Binding-site contacts:
Ligand atom C7 contacts residue ASN196 of chain 2.D at 3.5 Å.
Ligand atom C3 contacts residue ASN196 of chain 2.D at 3.8 Å.
Ligand atom O7 contacts residue GLU199 of chain 2.D at 4.2 Å.
Ligand atom O7 contacts residue ASN196 of chain 2.D at 3.5 Å (h-bond).
Ligand atom O5 contacts residue ASN196 of chain 2.D at 2.1 Å (h-bond).
Ligand atom C5 contacts residue THR198 of chain 2.D at 3.8 Å.
Ligand atom O7 contacts residue THR198 of chain 2.D at 3.8 Å.
Ligand atom C8 contacts residue ILE161 of chain 2.D at 3.8 Å (hydrophobic).
Ligand atom O7 contacts residue LYS234 of chain 2.D at 4.2 Å.
Ligand atom C7 contacts residue THR198 of chain 2.D at 4.1 Å.
Ligand atom C8 contacts residue GLN194 of chain 2.D at 4.3 Å.
Ligand atom C5 contacts residue ASN196 of chain 2.D at 3.5 Å.
Ligand atom N2 contacts residue ILE161 of chain 2.D at 4.0 Å.
Ligand atom N2 contacts residue ASN196 of chain 2.D at 3.0 Å (h-bond).
Ligand atom O5 contacts residue THR198 of chain 2.D at 3.8 Å.
Ligand atom C7 contacts residue ILE161 of chain 2.D at 4.4 Å (hydrophobic).
Ligand atom C2 contacts residue ASN196 of chain 2.D at 2.5 Å.
Ligand atom O7 contacts residue GLN194 of chain 2.D at 4.2 Å.
Ligand atom C6 contacts residue GLU199 of chain 2.D at 3.8 Å.
Ligand atom C4 contacts residue ASN196 of chain 2.D at 4.1 Å.
Ligand atom C6 contacts residue THR198 of chain 2.D at 4.3 Å.
Ligand atom O6 contacts residue THR198 of chain 2.D at 3.6 Å.
Ligand atom C6 contacts residue ASN196 of chain 2.D at 4.5 Å.
Ligand atom O6 contacts residue GLU199 of chain 2.D at 2.9 Å (salt-bridge).
Ligand atom C8 contacts residue THR198 of chain 2.D at 4.2 Å.
Ligand atom C1 contacts residue ASN196 of chain 2.D at 1.5 Å.
Ligand atom C1 contacts residue ILE161 of chain 2.D at 4.4 Å (hydrophobic).
Ligand atom C1 contacts residue THR198 of chain 2.D at 3.5 Å.

The protein below binds the small molecule below.
Small molecule (SMILES): CC(=O)N[C@H]1[C@H](O[C@H]2[C@H](O)[C@@H](NC(C)=O)CO[C@@H]2CO)O[C@H](CO)[C@@H](O)[C@@H]1O

Sequence of chain 2.D:
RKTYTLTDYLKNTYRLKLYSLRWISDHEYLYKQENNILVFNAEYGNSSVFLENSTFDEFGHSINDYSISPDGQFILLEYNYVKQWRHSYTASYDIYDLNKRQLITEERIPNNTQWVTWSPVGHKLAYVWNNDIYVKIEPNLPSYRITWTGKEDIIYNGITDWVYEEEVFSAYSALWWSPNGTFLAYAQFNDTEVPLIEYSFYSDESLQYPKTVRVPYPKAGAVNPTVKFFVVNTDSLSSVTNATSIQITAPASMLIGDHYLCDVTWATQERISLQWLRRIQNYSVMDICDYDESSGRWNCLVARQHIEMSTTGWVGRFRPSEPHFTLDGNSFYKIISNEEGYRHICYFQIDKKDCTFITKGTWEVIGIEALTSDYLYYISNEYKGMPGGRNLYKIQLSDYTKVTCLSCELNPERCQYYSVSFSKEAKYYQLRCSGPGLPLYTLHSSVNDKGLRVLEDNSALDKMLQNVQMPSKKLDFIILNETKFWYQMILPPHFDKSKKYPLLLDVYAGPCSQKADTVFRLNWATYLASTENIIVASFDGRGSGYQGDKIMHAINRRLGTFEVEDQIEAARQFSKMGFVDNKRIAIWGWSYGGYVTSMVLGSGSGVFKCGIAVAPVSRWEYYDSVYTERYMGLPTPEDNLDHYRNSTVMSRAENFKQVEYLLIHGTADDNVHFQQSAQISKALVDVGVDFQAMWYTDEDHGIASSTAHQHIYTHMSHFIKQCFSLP